Sequence of chain 1.C:
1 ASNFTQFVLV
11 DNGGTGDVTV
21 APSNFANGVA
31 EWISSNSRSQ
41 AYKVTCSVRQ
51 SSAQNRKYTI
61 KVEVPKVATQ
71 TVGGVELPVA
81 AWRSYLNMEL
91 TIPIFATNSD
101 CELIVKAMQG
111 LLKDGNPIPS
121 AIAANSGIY

The small molecule below binds the protein below.
Small molecule (SMILES): Nc1ccn([C@@H]2O[C@H](CO[P](=O)(O)O[C@H]3[C@@H](O)[C@H](n4ccc(N)nc4=O)O[C@@H]3CO[P](=O)(O)O[C@H]3[C@@H](O)[C@H](n4cnc5c(N)ncnc54)O[C@@H]3CO[P](=O)(O)O[C@H]3[C@@H](O)[C@H](n4ccc(N)nc4=O)O[C@@H]3CO[P](=O)(O)O[C@H]3[C@@H](O)[C@H](n4ccc(=O)[nH]c4=O)O[C@@H]3CO[P](=O)(O)O[C@H]3[C@@H](O)[C@H](n4cnc5c(N)ncnc54)O[C@@H]3CO[P](=O)(O)O[C@H]3[C@@H](O)[C@H](n4cnc5c(=O)nc(N)[nH]c54)O[C@@H]3CO[P](=O)(O)O[C@H]3[C@@H](O)[C@H](n4cnc5c(=O)nc(N)[nH]c54)O[C@@H]3CO)[C@@H](O)[C@H]2O)c(=O)n1

Binding-site contacts:
Ligand atom N1 contacts residue TYR85 of chain 1.C at 3.6 Å.
Ligand atom P contacts residue ARG49 of chain 5.D at 2.9 Å.
Ligand atom OP1 contacts residue ARG49 of chain 5.D at 2.5 Å (salt-bridge).
Ligand atom C5 contacts residue THR45 of chain 1.C at 3.3 Å.
Ligand atom C6 contacts residue THR45 of chain 1.C at 3.5 Å.
Ligand atom C5' contacts residue SER51 of chain 5.D at 3.5 Å.
Ligand atom OP2 contacts residue LYS43 of chain 1.C at 3.2 Å (salt-bridge).
Ligand atom C2 contacts residue SER47 of chain 1.C at 3.0 Å.
Ligand atom OP1 contacts residue SER51 of chain 5.D at 2.7 Å (h-bond).
Ligand atom P contacts residue TYR85 of chain 1.C at 3.5 Å.
Ligand atom C3' contacts residue TYR85 of chain 1.C at 3.3 Å (hydrophobic).
Ligand atom OP2 contacts residue LYS57 of chain 5.D at 2.7 Å (salt-bridge).
Ligand atom OP1 contacts residue SER52 of chain 5.D at 3.0 Å.
Ligand atom O2' contacts residue GLU63 of chain 1.C at 3.0 Å (salt-bridge).
Ligand atom OP2 contacts residue TYR85 of chain 1.C at 2.5 Å (h-bond).
Ligand atom N1 contacts residue SER47 of chain 1.C at 2.7 Å (h-bond).
Ligand atom OP1 contacts residue SER51 of chain 5.D at 3.3 Å.
Ligand atom P contacts residue SER51 of chain 5.D at 3.4 Å.
Ligand atom OP2 contacts residue LYS57 of chain 5.D at 3.4 Å.
Ligand atom O4' contacts residue LYS61 of chain 1.C at 3.1 Å (salt-bridge).
Ligand atom O3' contacts residue TYR85 of chain 1.C at 3.6 Å.
Ligand atom O2 contacts residue ASN87 of chain 1.C at 3.2 Å (h-bond).
Ligand atom C4' contacts residue TYR85 of chain 1.C at 3.3 Å (hydrophobic).
Ligand atom C5 contacts residue TYR85 of chain 1.C at 3.5 Å (hydrophobic).
Ligand atom C6 contacts residue TYR85 of chain 1.C at 3.5 Å (hydrophobic).
Ligand atom N6 contacts residue CYS46 of chain 1.C at 3.4 Å (h-bond).
Ligand atom O2' contacts residue TYR85 of chain 1.C at 3.5 Å.
Ligand atom OP2 contacts residue SER51 of chain 5.D at 3.2 Å (h-bond).
Ligand atom N7 contacts residue THR45 of chain 1.C at 2.6 Å (h-bond).
Ligand atom C2' contacts residue GLU63 of chain 1.C at 3.5 Å.
Ligand atom OP2 contacts residue ARG49 of chain 5.D at 2.4 Å (salt-bridge).
Ligand atom OP1 contacts residue ASN55 of chain 5.D at 3.3 Å (h-bond).
Ligand atom OP2 contacts residue ASN55 of chain 5.D at 3.2 Å (h-bond).
Ligand atom C4 contacts residue TYR85 of chain 1.C at 3.5 Å (hydrophobic).
Ligand atom O3' contacts residue SER51 of chain 5.D at 3.5 Å (h-bond).
Ligand atom C5' contacts residue TYR85 of chain 1.C at 3.1 Å (hydrophobic).
Ligand atom N6 contacts residue THR45 of chain 1.C at 2.9 Å (h-bond).
Ligand atom N1 contacts residue THR59 of chain 1.C at 3.6 Å.
Ligand atom N6 contacts residue THR59 of chain 1.C at 2.9 Å (h-bond).
Ligand atom C2' contacts residue TYR85 of chain 1.C at 3.4 Å (hydrophobic).

Sequence of chain 5.D:
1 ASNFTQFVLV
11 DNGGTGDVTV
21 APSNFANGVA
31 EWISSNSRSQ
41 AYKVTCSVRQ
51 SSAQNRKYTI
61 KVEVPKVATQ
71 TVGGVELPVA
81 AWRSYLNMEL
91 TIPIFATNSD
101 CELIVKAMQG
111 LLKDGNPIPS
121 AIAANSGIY